The small molecule below binds the protein below.
Small molecule (SMILES): CC(=O)N[C@H]1[C@H](O[C@H]2[C@H](O)[C@@H](NC(C)=O)CO[C@@H]2CO)O[C@H](CO)[C@@H](O)[C@@H]1O

Sequence of chain 1.E:
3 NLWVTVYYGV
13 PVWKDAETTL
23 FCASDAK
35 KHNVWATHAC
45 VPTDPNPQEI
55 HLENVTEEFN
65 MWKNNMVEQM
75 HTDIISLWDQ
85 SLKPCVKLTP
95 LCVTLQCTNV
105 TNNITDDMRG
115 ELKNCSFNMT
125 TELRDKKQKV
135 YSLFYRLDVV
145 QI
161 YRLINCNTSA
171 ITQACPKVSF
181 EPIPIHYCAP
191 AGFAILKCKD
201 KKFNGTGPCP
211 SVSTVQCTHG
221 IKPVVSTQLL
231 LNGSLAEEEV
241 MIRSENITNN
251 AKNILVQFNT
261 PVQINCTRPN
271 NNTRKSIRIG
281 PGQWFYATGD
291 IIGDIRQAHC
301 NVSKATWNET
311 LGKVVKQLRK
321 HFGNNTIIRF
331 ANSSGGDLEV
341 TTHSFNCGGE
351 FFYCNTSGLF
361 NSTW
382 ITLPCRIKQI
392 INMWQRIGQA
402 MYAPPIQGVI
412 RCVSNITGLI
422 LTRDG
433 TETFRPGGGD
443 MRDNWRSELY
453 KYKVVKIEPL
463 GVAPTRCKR

Binding-site contacts:
Ligand atom C3 contacts residue ASN246 of chain 1.E at 3.7 Å.
Ligand atom C6 contacts residue THR248 of chain 1.E at 3.7 Å.
Ligand atom O7 contacts residue ASN246 of chain 1.E at 4.2 Å.
Ligand atom C1 contacts residue THR248 of chain 1.E at 3.6 Å.
Ligand atom C1 contacts residue ASN246 of chain 1.E at 1.5 Å.
Ligand atom O5 contacts residue ASN246 of chain 1.E at 2.4 Å (h-bond).
Ligand atom O5 contacts residue ASN249 of chain 1.E at 3.9 Å.
Ligand atom C7 contacts residue ASN246 of chain 1.E at 3.7 Å.
Ligand atom C5 contacts residue THR248 of chain 1.E at 3.5 Å.
Ligand atom C2 contacts residue ASN246 of chain 1.E at 2.4 Å.
Ligand atom C4 contacts residue ASN246 of chain 1.E at 4.2 Å.
Ligand atom O6 contacts residue THR248 of chain 1.E at 4.3 Å.
Ligand atom C5 contacts residue ASN246 of chain 1.E at 3.7 Å.
Ligand atom O5 contacts residue THR248 of chain 1.E at 3.3 Å (h-bond).
Ligand atom N2 contacts residue ASN246 of chain 1.E at 2.9 Å (h-bond).